Sequence of chain 1.A:
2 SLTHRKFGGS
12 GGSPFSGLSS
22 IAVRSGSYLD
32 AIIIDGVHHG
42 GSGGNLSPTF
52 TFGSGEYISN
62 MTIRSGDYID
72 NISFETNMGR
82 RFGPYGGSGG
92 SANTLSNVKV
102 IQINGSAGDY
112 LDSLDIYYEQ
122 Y

Sequence of chain 1.B:
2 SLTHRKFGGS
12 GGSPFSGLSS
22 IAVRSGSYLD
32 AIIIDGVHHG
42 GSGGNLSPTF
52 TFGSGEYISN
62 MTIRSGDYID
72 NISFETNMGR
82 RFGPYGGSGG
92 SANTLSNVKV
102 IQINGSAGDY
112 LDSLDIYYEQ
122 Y

This small molecule binds to this protein.
Small molecule (SMILES): OC[C@H]1O[C@@H](O)[C@H](O)[C@@H](O)[C@@H]1O

Binding-site contacts:
Ligand atom O6 contacts residue ALA108 of chain 1.A at 4.3 Å.
Ligand atom C3 contacts residue GLY13 of chain 1.B at 3.8 Å.
Ligand atom O4 contacts residue GLY13 of chain 1.B at 3.5 Å (h-bond).
Ligand atom O4 contacts residue TYR69 of chain 1.A at 4.2 Å.
Ligand atom C2 contacts residue GLY109 of chain 1.A at 4.3 Å.
Ligand atom O4 contacts residue GLY12 of chain 1.B at 3.6 Å.
Ligand atom O5 contacts residue GLY109 of chain 1.A at 3.6 Å.
Ligand atom O3 contacts residue GLY12 of chain 1.B at 4.0 Å.
Ligand atom O6 contacts residue TYR111 of chain 1.A at 2.8 Å (h-bond).
Ligand atom O4 contacts residue ASP113 of chain 1.A at 2.6 Å (salt-bridge).
Ligand atom C4 contacts residue ASP113 of chain 1.A at 3.4 Å.
Ligand atom O5 contacts residue ASP110 of chain 1.A at 3.0 Å (salt-bridge).
Ligand atom O3 contacts residue GLY13 of chain 1.B at 3.0 Å (h-bond).
Ligand atom C5 contacts residue GLY109 of chain 1.A at 4.3 Å.
Ligand atom C6 contacts residue ASP110 of chain 1.A at 3.7 Å.
Ligand atom C6 contacts residue TYR69 of chain 1.A at 3.9 Å (hydrophobic).
Ligand atom C6 contacts residue ASP113 of chain 1.A at 3.5 Å.
Ligand atom C6 contacts residue GLY109 of chain 1.A at 4.4 Å.
Ligand atom C5 contacts residue ASP110 of chain 1.A at 4.0 Å.
Ligand atom O1 contacts residue ASP110 of chain 1.A at 3.2 Å (salt-bridge).
Ligand atom O6 contacts residue GLY109 of chain 1.A at 3.2 Å (h-bond).
Ligand atom C4 contacts residue GLY12 of chain 1.B at 4.3 Å.
Ligand atom C1 contacts residue ASP110 of chain 1.A at 3.8 Å.
Ligand atom C1 contacts residue GLY109 of chain 1.A at 4.3 Å.
Ligand atom C5 contacts residue ASP113 of chain 1.A at 4.0 Å.
Ligand atom C4 contacts residue GLY13 of chain 1.B at 3.5 Å.
Ligand atom C4 contacts residue GLY109 of chain 1.A at 4.5 Å.
Ligand atom O6 contacts residue ASP110 of chain 1.A at 3.0 Å (salt-bridge).
Ligand atom C6 contacts residue TYR111 of chain 1.A at 3.7 Å (hydrophobic).
Ligand atom O6 contacts residue ASP113 of chain 1.A at 2.7 Å (salt-bridge).
Ligand atom O1 contacts residue GLY109 of chain 1.A at 4.2 Å.